Sequence of chain 1.A:
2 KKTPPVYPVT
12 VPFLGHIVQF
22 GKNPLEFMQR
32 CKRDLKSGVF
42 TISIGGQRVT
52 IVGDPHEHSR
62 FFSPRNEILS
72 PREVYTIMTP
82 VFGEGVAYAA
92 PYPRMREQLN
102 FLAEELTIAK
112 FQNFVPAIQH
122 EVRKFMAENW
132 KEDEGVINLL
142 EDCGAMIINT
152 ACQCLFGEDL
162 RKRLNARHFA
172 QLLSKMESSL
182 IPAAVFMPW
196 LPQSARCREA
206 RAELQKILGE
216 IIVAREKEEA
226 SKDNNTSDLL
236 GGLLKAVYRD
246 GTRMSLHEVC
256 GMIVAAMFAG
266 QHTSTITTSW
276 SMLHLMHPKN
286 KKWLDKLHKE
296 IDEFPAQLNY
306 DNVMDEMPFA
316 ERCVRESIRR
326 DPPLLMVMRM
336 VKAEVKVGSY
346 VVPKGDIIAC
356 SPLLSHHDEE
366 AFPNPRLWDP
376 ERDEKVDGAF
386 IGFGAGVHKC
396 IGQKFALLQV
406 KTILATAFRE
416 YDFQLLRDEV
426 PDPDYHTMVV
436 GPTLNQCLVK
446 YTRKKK

This protein binds this small molecule.
Small molecule (SMILES): FC(F)(F)c1ccc(N(c2cccnc2)C2CCN(c3ccc(C(F)(F)F)cn3)CC2)cc1

Binding-site contacts:
Ligand atom CAI contacts residue ALA264 of chain 1.A at 3.9 Å (hydrophobic).
Ligand atom FAA contacts residue HEM1 of chain 1.B at 3.5 Å.
Ligand atom FAF contacts residue MET333 of chain 1.A at 3.6 Å.
Ligand atom CAS contacts residue TYR89 of chain 1.A at 3.4 Å (hydrophobic).
Ligand atom CAU contacts residue TYR76 of chain 1.A at 3.8 Å (hydrophobic).
Ligand atom CBB contacts residue TYR76 of chain 1.A at 3.3 Å (hydrophobic).
Ligand atom CBF contacts residue HEM1 of chain 1.B at 3.9 Å.
Ligand atom NAV contacts residue ALA264 of chain 1.A at 3.9 Å.
Ligand atom FAC contacts residue ALA88 of chain 1.A at 3.9 Å.
Ligand atom CAH contacts residue ALA264 of chain 1.A at 3.2 Å (hydrophobic).
Ligand atom CAN contacts residue MET331 of chain 1.A at 3.5 Å (hydrophobic).
Ligand atom CAZ contacts residue HEM1 of chain 1.B at 3.7 Å.
Ligand atom CAJ contacts residue ALA264 of chain 1.A at 3.5 Å (hydrophobic).
Ligand atom CAM contacts residue TYR89 of chain 1.A at 3.7 Å (hydrophobic).
Ligand atom FAC contacts residue PHE83 of chain 1.A at 3.8 Å.
Ligand atom CAQ contacts residue ILE78 of chain 1.A at 3.5 Å (hydrophobic).
Ligand atom FAB contacts residue LEU100 of chain 1.A at 3.0 Å.
Ligand atom CAH contacts residue HEM1 of chain 1.B at 3.4 Å.
Ligand atom CAH contacts residue THR268 of chain 1.A at 3.6 Å.
Ligand atom NAW contacts residue TYR76 of chain 1.A at 3.4 Å.
Ligand atom NAV contacts residue HEM1 of chain 1.B at 2.3 Å.
Ligand atom FAA contacts residue LEU103 of chain 1.A at 3.8 Å.
Ligand atom FAE contacts residue MET333 of chain 1.A at 3.4 Å.
Ligand atom FAA contacts residue ALA260 of chain 1.A at 3.4 Å.
Ligand atom CAU contacts residue TYR89 of chain 1.A at 3.8 Å (hydrophobic).
Ligand atom FAC contacts residue MET257 of chain 1.A at 4.0 Å.
Ligand atom CAG contacts residue THR268 of chain 1.A at 3.8 Å.
Ligand atom CBF contacts residue ALA260 of chain 1.A at 3.8 Å (hydrophobic).
Ligand atom CAQ contacts residue TYR76 of chain 1.A at 3.9 Å (hydrophobic).
Ligand atom CAT contacts residue TYR76 of chain 1.A at 3.9 Å (hydrophobic).
Ligand atom FAC contacts residue ALA260 of chain 1.A at 3.1 Å.
Ligand atom NBD contacts residue TYR76 of chain 1.A at 3.6 Å.
Ligand atom CAO contacts residue TYR76 of chain 1.A at 3.6 Å (hydrophobic).
Ligand atom CAO contacts residue MET331 of chain 1.A at 3.8 Å (hydrophobic).
Ligand atom FAB contacts residue HEM1 of chain 1.B at 3.8 Å.
Ligand atom CAP contacts residue HEM1 of chain 1.B at 2.9 Å.
Ligand atom CAK contacts residue TYR89 of chain 1.A at 3.3 Å (hydrophobic).
Ligand atom CAG contacts residue ALA264 of chain 1.A at 3.3 Å (hydrophobic).
Ligand atom CAR contacts residue HEM1 of chain 1.B at 3.7 Å.
Ligand atom FAE contacts residue VAL186 of chain 1.A at 3.4 Å.